A protein and the small-molecule ligand that binds it are described below.
Small molecule (SMILES): CC(C)[C@H](NC(=O)[C@@H](N)CCC(N)=O)C(=O)N1CCC[C@H]1C(=O)N[C@@H](CO)C(=O)N[C@@H](CC(=O)O)C(=O)N1CCC[C@H]1C(=O)N[C@@H](Cc1ccc(O)cc1)C(=O)N[C@H](C=O)CC(N)=O

Sequence of chain 2.A:
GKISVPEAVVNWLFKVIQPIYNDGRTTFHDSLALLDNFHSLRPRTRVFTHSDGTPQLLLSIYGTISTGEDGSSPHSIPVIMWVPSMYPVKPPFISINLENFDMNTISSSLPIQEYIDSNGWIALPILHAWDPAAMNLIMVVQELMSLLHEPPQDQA

Binding-site contacts:
Ligand atom CD contacts residue TRP18 of chain 2.A at 3.6 Å (hydrophobic).
Ligand atom CE2 contacts residue VAL15 of chain 2.A at 3.6 Å (hydrophobic).
Ligand atom CA contacts residue LEU63 of chain 2.A at 3.9 Å (hydrophobic).
Ligand atom OG contacts residue VAL22 of chain 2.A at 3.9 Å.
Ligand atom CB contacts residue TRP18 of chain 2.A at 3.9 Å (hydrophobic).
Ligand atom O contacts residue LEU63 of chain 2.A at 3.7 Å.
Ligand atom OH contacts residue VAL15 of chain 2.A at 3.7 Å.
Ligand atom OG contacts residue THR51 of chain 2.A at 3.4 Å (h-bond).
Ligand atom CB contacts residue TRP18 of chain 2.A at 3.8 Å (hydrophobic).
Ligand atom CZ contacts residue VAL15 of chain 2.A at 3.8 Å (hydrophobic).
Ligand atom O contacts residue TRP18 of chain 2.A at 3.5 Å.
Ligand atom CD contacts residue PRO49 of chain 2.A at 3.4 Å (hydrophobic).
Ligand atom CG contacts residue LEU63 of chain 2.A at 3.2 Å (hydrophobic).
Ligand atom OD2 contacts residue PRO49 of chain 2.A at 3.9 Å.
Ligand atom CB contacts residue ARG48 of chain 2.A at 3.8 Å.
Ligand atom ND2 contacts residue TYR68 of chain 2.A at 3.9 Å.
Ligand atom OH contacts residue PRO12 of chain 2.A at 3.7 Å.
Ligand atom N contacts residue THR51 of chain 2.A at 2.9 Å (h-bond).
Ligand atom NE2 contacts residue VAL22 of chain 2.A at 3.0 Å (h-bond).
Ligand atom OD1 contacts residue TYR68 of chain 2.A at 3.9 Å.
Ligand atom CD2 contacts residue ARG48 of chain 2.A at 3.9 Å.
Ligand atom CA contacts residue THR51 of chain 2.A at 3.4 Å.
Ligand atom O contacts residue THR51 of chain 2.A at 2.9 Å (h-bond).
Ligand atom NE2 contacts residue ILE26 of chain 2.A at 3.6 Å.
Ligand atom O contacts residue ARG50 of chain 2.A at 3.5 Å.
Ligand atom N contacts residue LEU63 of chain 2.A at 3.9 Å.
Ligand atom CG contacts residue TRP18 of chain 2.A at 3.9 Å (hydrophobic).
Ligand atom CA contacts residue THR51 of chain 2.A at 3.8 Å.
Ligand atom CE2 contacts residue PRO49 of chain 2.A at 3.9 Å (hydrophobic).
Ligand atom OG contacts residue TRP18 of chain 2.A at 3.0 Å (h-bond).
Ligand atom CB contacts residue THR51 of chain 2.A at 3.3 Å.
Ligand atom CD contacts residue LEU63 of chain 2.A at 3.7 Å (hydrophobic).
Ligand atom NE2 contacts residue PRO25 of chain 2.A at 3.8 Å.
Ligand atom CG contacts residue ARG50 of chain 2.A at 3.9 Å.
Ligand atom CG contacts residue ARG48 of chain 2.A at 3.8 Å.
Ligand atom O contacts residue THR51 of chain 2.A at 3.9 Å.
Ligand atom CE2 contacts residue ARG48 of chain 2.A at 3.7 Å.
Ligand atom CD1 contacts residue ARG48 of chain 2.A at 3.6 Å.
Ligand atom C contacts residue THR51 of chain 2.A at 3.6 Å.
Ligand atom OE1 contacts residue VAL22 of chain 2.A at 3.5 Å.